This small molecule binds to this protein.
Small molecule (SMILES): C[C@H](CCC(=O)NCCC[N+](C)(C)CC(O)CS(=O)(=O)O)[C@H]1CC[C@H]2[C@@H]3[C@H](O)C[C@@H]4C[C@H](O)CC[C@]4(C)[C@H]3C[C@H](O)[C@]12C

Binding-site contacts:
Ligand atom C13 contacts residue ASP256 of chain 1.D at 4.0 Å.
Ligand atom C14 contacts residue LEU255 of chain 1.D at 4.2 Å (hydrophobic).
Ligand atom C1 contacts residue PHE525 of chain 1.F at 4.3 Å (hydrophobic).
Ligand atom C11 contacts residue PHE525 of chain 1.F at 3.5 Å (hydrophobic).
Ligand atom O2 contacts residue ASP256 of chain 1.D at 3.0 Å (salt-bridge).
Ligand atom C10 contacts residue PHE525 of chain 1.F at 3.4 Å (hydrophobic).
Ligand atom C10 contacts residue ILE514 of chain 1.F at 4.1 Å (hydrophobic).
Ligand atom C15 contacts residue LEU255 of chain 1.D at 4.2 Å (hydrophobic).
Ligand atom O2 contacts residue LEU255 of chain 1.D at 4.4 Å.
Ligand atom C13 contacts residue LEU255 of chain 1.D at 4.0 Å (hydrophobic).

Sequence of chain 1.F:
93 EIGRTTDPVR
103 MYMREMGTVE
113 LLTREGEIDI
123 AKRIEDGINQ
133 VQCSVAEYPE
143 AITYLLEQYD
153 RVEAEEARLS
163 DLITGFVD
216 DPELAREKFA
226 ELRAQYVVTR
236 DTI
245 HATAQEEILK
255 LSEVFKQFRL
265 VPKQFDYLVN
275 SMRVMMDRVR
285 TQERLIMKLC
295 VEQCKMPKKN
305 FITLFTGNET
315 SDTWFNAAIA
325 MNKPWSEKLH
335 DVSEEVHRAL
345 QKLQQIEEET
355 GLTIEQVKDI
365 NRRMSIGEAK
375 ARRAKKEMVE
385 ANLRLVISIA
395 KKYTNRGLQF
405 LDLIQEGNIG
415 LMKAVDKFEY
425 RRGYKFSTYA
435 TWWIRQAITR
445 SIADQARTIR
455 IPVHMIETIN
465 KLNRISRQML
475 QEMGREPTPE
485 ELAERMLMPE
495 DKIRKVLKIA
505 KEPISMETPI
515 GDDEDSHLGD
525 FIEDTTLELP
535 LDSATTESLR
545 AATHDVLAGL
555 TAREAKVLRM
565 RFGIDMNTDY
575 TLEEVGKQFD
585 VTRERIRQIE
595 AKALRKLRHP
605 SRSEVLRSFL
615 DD

Sequence of chain 1.D:
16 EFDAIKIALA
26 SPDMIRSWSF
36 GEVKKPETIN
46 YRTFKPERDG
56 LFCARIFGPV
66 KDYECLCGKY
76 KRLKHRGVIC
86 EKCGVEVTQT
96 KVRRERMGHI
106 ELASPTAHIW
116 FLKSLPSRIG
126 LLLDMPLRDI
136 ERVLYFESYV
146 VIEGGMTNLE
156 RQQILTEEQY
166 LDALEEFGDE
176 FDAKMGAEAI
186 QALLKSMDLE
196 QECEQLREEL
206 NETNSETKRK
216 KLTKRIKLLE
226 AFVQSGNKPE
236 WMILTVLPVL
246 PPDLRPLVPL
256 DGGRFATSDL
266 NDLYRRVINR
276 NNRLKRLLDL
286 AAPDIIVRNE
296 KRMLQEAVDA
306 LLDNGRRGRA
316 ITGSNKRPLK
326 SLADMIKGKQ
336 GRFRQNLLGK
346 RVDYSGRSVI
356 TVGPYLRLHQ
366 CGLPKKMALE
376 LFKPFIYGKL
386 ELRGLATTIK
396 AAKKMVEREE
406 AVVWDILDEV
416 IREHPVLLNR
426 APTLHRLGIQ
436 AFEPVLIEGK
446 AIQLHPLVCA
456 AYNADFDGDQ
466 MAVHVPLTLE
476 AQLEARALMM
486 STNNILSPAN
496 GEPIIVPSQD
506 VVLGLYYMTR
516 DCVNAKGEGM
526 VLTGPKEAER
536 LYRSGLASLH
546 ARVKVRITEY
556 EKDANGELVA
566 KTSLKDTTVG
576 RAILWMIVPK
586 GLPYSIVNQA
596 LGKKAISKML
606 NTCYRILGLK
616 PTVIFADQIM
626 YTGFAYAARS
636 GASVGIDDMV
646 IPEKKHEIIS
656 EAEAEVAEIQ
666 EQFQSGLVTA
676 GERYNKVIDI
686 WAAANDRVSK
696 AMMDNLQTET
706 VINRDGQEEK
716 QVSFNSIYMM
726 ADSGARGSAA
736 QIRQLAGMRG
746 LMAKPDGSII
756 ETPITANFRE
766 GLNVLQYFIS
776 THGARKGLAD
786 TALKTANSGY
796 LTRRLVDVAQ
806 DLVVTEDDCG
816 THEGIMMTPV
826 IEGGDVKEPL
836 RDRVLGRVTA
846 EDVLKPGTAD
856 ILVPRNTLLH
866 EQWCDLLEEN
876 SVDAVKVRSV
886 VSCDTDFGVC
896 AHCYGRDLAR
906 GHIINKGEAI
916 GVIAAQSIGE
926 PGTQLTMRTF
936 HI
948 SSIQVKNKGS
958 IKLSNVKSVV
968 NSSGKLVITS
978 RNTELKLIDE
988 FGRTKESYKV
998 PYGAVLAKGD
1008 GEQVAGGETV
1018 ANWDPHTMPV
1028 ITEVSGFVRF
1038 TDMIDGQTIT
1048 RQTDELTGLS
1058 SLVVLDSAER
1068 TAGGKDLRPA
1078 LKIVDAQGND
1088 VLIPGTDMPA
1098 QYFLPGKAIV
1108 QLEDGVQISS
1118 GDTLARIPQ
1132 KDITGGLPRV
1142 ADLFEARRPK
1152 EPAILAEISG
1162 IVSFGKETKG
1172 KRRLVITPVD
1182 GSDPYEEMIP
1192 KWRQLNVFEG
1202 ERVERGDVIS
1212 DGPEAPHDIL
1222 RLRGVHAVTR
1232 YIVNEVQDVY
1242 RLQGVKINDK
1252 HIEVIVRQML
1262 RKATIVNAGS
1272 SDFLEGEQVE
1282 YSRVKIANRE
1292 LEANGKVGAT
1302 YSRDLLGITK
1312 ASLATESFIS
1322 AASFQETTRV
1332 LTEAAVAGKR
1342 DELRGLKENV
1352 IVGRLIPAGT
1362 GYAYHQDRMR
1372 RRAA